Sequence of chain 1.B:
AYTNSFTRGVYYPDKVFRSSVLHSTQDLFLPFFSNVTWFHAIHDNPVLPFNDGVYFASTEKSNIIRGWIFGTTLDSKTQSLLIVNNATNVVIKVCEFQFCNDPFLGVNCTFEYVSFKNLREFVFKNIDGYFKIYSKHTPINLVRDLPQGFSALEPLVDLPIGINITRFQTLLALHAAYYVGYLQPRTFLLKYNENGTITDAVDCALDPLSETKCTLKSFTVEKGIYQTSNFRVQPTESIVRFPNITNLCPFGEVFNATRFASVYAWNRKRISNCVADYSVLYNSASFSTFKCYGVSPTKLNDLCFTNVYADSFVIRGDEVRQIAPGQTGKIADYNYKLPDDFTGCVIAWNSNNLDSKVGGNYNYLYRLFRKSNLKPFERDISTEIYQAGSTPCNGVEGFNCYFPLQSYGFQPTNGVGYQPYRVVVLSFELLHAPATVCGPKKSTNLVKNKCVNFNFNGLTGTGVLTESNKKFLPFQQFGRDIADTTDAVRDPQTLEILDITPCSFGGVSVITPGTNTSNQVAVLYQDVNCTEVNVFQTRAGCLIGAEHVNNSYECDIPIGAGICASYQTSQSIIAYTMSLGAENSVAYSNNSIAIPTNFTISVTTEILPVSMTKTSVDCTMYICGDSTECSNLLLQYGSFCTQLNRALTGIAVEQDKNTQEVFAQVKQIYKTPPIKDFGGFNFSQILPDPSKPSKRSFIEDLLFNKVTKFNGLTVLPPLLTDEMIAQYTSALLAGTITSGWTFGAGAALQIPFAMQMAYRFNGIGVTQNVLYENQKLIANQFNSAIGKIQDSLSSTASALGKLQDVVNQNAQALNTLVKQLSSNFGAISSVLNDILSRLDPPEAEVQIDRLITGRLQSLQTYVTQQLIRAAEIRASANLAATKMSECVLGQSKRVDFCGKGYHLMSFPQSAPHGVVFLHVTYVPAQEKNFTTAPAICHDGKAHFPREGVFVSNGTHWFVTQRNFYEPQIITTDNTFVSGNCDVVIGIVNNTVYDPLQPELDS

Sequence of chain 1.C:
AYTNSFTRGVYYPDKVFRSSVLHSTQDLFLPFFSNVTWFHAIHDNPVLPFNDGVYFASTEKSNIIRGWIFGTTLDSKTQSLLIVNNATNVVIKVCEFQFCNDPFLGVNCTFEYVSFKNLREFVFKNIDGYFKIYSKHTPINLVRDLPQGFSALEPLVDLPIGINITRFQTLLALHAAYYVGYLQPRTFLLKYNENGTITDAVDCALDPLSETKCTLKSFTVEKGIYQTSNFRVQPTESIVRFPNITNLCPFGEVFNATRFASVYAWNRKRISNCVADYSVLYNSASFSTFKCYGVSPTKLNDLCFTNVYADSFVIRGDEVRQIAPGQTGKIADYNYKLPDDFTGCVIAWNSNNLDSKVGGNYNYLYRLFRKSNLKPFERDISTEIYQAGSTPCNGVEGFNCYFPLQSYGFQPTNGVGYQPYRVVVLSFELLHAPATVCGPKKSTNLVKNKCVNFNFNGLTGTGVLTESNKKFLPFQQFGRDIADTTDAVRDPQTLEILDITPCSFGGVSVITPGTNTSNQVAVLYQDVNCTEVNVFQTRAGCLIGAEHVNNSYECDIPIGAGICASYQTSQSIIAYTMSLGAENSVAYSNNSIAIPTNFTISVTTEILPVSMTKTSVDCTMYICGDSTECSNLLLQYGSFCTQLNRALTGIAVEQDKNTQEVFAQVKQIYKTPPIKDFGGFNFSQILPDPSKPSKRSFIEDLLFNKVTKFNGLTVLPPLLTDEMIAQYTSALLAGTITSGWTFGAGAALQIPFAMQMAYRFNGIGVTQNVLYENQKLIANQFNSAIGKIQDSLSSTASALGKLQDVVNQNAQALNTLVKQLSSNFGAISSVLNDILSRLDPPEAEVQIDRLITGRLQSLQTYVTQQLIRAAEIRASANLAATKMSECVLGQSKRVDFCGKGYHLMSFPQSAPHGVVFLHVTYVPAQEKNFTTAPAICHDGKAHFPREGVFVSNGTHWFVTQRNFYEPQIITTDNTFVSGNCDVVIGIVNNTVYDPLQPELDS

Binding-site contacts:
Ligand atom C4 contacts residue ASN709 of chain 1.B at 4.2 Å.
Ligand atom C5 contacts residue ASN709 of chain 1.B at 3.7 Å.
Ligand atom C3 contacts residue ASN709 of chain 1.B at 3.8 Å.
Ligand atom C2 contacts residue ASN709 of chain 1.B at 2.5 Å.
Ligand atom O5 contacts residue ASN709 of chain 1.B at 2.4 Å (h-bond).
Ligand atom N2 contacts residue ASN709 of chain 1.B at 2.9 Å (h-bond).
Ligand atom C7 contacts residue ASN709 of chain 1.B at 3.2 Å.
Ligand atom C1 contacts residue ASN709 of chain 1.B at 1.4 Å.
Ligand atom C8 contacts residue ASN709 of chain 1.B at 4.4 Å.
Ligand atom O6 contacts residue ASP796 of chain 1.C at 4.4 Å.
Ligand atom C8 contacts residue GLY1131 of chain 1.B at 3.5 Å.
Ligand atom O7 contacts residue ASN709 of chain 1.B at 3.1 Å (h-bond).

A small-molecule ligand and the protein it binds are described below.
Small molecule (SMILES): CC(=O)N[C@@H]1[C@@H](O)[C@H](O)[C@@H](CO)O[C@H]1O